Sequence of chain 1.B:
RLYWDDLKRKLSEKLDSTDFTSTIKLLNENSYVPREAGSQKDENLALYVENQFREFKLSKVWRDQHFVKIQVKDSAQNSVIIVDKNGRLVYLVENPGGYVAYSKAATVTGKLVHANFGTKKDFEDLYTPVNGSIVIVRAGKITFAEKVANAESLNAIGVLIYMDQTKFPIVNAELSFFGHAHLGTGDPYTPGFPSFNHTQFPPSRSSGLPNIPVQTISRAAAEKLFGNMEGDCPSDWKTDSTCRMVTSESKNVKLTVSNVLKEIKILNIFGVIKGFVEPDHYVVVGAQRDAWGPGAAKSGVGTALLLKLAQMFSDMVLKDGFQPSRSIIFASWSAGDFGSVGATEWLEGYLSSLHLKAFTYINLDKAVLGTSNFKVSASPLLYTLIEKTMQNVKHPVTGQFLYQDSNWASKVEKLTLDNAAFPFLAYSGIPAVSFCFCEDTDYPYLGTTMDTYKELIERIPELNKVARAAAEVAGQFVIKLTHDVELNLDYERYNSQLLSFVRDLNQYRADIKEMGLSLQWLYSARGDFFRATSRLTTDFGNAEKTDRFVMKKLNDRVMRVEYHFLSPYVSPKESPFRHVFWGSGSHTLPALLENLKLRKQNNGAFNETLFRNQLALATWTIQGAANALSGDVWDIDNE

Binding-site contacts:
Ligand atom C7 contacts residue ASN211 of chain 1.B at 3.0 Å.
Ligand atom C2 contacts residue ASN211 of chain 1.B at 2.5 Å.
Ligand atom C5 contacts residue ASN211 of chain 1.B at 3.7 Å.
Ligand atom O5 contacts residue ASN211 of chain 1.B at 2.4 Å (h-bond).
Ligand atom C1 contacts residue ASN211 of chain 1.B at 1.4 Å.
Ligand atom O7 contacts residue ASN211 of chain 1.B at 2.7 Å (h-bond).
Ligand atom C3 contacts residue ASN211 of chain 1.B at 3.8 Å.
Ligand atom O4 contacts residue PHE81 of chain 1.B at 4.0 Å.
Ligand atom N2 contacts residue PHE81 of chain 1.B at 4.4 Å.
Ligand atom C6 contacts residue GLU277 of chain 1.B at 4.2 Å.
Ligand atom C1 contacts residue PHE81 of chain 1.B at 3.8 Å (hydrophobic).
Ligand atom N2 contacts residue ASN211 of chain 1.B at 2.9 Å (h-bond).
Ligand atom O5 contacts residue PHE81 of chain 1.B at 4.4 Å.
Ligand atom C6 contacts residue PHE81 of chain 1.B at 4.4 Å (hydrophobic).
Ligand atom O6 contacts residue PHE215 of chain 1.B at 4.3 Å.
Ligand atom C5 contacts residue PHE81 of chain 1.B at 3.7 Å (hydrophobic).
Ligand atom C2 contacts residue PHE81 of chain 1.B at 4.3 Å (hydrophobic).
Ligand atom O7 contacts residue TRP535 of chain 2.B at 3.1 Å.
Ligand atom O5 contacts residue PHE215 of chain 1.B at 4.5 Å.
Ligand atom C4 contacts residue ASN211 of chain 1.B at 4.2 Å.
Ligand atom C8 contacts residue ASN211 of chain 1.B at 4.2 Å.
Ligand atom C7 contacts residue TRP535 of chain 2.B at 3.8 Å (hydrophobic).
Ligand atom C4 contacts residue PHE81 of chain 1.B at 4.2 Å (hydrophobic).
Ligand atom O6 contacts residue GLU277 of chain 1.B at 3.3 Å (salt-bridge).
Ligand atom O6 contacts residue PHE81 of chain 1.B at 4.1 Å.
Ligand atom C3 contacts residue PHE81 of chain 1.B at 3.8 Å (hydrophobic).
Ligand atom C8 contacts residue TRP535 of chain 2.B at 3.8 Å (hydrophobic).

A protein and the small-molecule ligand that binds it are described below.
Small molecule (SMILES): CC(=O)N[C@@H]1[C@@H](O)[C@H](O)[C@@H](CO)O[C@H]1O

Sequence of chain 2.B:
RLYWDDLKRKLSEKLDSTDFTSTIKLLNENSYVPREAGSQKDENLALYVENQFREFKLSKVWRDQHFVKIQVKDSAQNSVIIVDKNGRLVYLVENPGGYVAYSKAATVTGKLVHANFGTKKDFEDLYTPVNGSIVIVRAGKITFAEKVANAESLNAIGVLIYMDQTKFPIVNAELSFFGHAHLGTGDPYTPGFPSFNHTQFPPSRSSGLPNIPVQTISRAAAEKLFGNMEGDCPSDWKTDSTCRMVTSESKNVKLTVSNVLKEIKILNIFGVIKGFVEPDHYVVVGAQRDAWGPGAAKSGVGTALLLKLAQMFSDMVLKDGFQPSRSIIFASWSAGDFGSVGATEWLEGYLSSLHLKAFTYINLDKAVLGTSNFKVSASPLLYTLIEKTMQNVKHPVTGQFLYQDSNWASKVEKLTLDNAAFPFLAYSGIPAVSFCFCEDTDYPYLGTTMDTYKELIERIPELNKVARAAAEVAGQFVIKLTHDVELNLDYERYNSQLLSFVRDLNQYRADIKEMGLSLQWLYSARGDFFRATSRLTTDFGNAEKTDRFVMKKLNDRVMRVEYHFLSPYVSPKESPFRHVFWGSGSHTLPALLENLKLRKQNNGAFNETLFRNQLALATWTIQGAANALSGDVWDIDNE